This protein binds this small molecule.
Small molecule (SMILES): O=C(O)[C@@](O)(COP(=O)(O)O)[C@H](O)[C@H](O)COP(=O)(O)O

Sequence of chain 1.G:
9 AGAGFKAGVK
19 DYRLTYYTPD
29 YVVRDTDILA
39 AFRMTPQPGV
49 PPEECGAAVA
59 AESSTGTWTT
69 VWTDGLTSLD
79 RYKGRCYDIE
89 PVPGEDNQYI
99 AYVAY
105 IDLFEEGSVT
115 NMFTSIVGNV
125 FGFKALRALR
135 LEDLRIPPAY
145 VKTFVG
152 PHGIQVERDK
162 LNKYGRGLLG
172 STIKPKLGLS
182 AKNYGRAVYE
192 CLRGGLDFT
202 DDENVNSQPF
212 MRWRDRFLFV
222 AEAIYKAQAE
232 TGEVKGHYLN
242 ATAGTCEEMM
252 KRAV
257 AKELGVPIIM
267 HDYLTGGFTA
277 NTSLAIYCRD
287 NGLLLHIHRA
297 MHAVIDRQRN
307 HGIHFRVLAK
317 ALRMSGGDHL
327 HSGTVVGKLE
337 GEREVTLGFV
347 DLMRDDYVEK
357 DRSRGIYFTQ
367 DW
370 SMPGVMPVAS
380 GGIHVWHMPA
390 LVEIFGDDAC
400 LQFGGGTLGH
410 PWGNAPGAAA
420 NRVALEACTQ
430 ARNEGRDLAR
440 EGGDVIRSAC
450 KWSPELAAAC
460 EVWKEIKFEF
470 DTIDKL

Sequence of chain 1.H:
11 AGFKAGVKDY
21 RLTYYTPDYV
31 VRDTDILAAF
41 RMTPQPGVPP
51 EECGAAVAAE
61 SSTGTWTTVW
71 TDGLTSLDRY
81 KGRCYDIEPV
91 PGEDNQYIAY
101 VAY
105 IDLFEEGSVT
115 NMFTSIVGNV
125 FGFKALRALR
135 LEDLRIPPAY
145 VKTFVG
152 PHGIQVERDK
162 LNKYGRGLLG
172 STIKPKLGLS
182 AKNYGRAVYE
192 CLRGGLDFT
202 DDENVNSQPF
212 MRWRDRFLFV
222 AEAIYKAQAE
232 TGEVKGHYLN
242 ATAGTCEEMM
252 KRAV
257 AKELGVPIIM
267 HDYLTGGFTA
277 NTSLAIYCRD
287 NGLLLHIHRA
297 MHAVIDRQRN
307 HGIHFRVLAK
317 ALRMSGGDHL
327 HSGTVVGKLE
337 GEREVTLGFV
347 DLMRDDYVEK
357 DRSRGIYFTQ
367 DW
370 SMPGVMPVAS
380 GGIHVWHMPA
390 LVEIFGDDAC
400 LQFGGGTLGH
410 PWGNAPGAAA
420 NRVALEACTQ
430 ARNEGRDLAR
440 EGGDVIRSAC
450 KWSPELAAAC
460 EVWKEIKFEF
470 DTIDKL

Binding-site contacts:
Ligand atom O2P contacts residue TRP66 of chain 1.H at 3.2 Å.
Ligand atom O5 contacts residue LEU335 of chain 1.G at 3.3 Å.
Ligand atom O3P contacts residue GLY403 of chain 1.G at 2.8 Å (h-bond).
Ligand atom O2P contacts residue GLY381 of chain 1.G at 2.9 Å (h-bond).
Ligand atom C3 contacts residue MG1 of chain 1.KB at 3.1 Å.
Ligand atom O2P contacts residue LYS334 of chain 1.G at 2.7 Å (salt-bridge).
Ligand atom O6 contacts residue GLU60 of chain 1.H at 3.4 Å (salt-bridge).
Ligand atom O1P contacts residue GLY404 of chain 1.G at 2.8 Å (h-bond).
Ligand atom O4 contacts residue GLY380 of chain 1.G at 3.3 Å.
Ligand atom O4P contacts residue ARG295 of chain 1.G at 2.8 Å (salt-bridge).
Ligand atom O1P contacts residue THR65 of chain 1.H at 2.6 Å (h-bond).
Ligand atom O7 contacts residue LYS177 of chain 1.G at 2.8 Å (salt-bridge).
Ligand atom O4 contacts residue SER379 of chain 1.G at 2.8 Å (h-bond).
Ligand atom O2P contacts residue GLY380 of chain 1.G at 3.4 Å.
Ligand atom C3 contacts residue SER379 of chain 1.G at 3.4 Å.
Ligand atom C3 contacts residue KCX201 of chain 1.G at 3.2 Å.
Ligand atom C2 contacts residue MG1 of chain 1.KB at 2.9 Å.
Ligand atom O6P contacts residue ARG295 of chain 1.G at 2.9 Å (salt-bridge).
Ligand atom O5P contacts residue SER379 of chain 1.G at 3.4 Å (h-bond).
Ligand atom O3 contacts residue MG1 of chain 1.KB at 2.3 Å.
Ligand atom O1 contacts residue LYS175 of chain 1.G at 3.1 Å (salt-bridge).
Ligand atom O3 contacts residue GLU204 of chain 1.G at 2.9 Å (salt-bridge).
Ligand atom O2 contacts residue THR173 of chain 1.G at 3.0 Å (h-bond).
Ligand atom O1P contacts residue LYS175 of chain 1.G at 3.2 Å.
Ligand atom O6 contacts residue LYS334 of chain 1.G at 3.0 Å (salt-bridge).
Ligand atom O7 contacts residue GLU204 of chain 1.G at 3.1 Å (salt-bridge).
Ligand atom O2 contacts residue KCX201 of chain 1.G at 3.2 Å (h-bond).
Ligand atom O7 contacts residue ASN123 of chain 1.H at 2.9 Å (h-bond).
Ligand atom O3 contacts residue KCX201 of chain 1.G at 2.7 Å (h-bond).
Ligand atom O2 contacts residue ASP203 of chain 1.G at 3.3 Å (salt-bridge).
Ligand atom O2P contacts residue THR65 of chain 1.H at 3.4 Å (h-bond).
Ligand atom O7 contacts residue ASP203 of chain 1.G at 3.1 Å (salt-bridge).
Ligand atom O7 contacts residue MG1 of chain 1.KB at 2.1 Å.
Ligand atom C contacts residue LYS175 of chain 1.G at 3.4 Å.
Ligand atom O7 contacts residue LYS175 of chain 1.G at 3.4 Å (salt-bridge).
Ligand atom O3 contacts residue HIS294 of chain 1.G at 2.9 Å (h-bond).
Ligand atom O5P contacts residue HIS327 of chain 1.G at 2.9 Å (h-bond).
Ligand atom C contacts residue MG1 of chain 1.KB at 2.9 Å.
Ligand atom O2 contacts residue LYS175 of chain 1.G at 3.0 Å (salt-bridge).
Ligand atom O2 contacts residue MG1 of chain 1.KB at 2.3 Å.